Binding-site contacts:
Ligand atom C5 contacts residue TRP43 of chain 2.D at 4.2 Å (hydrophobic).
Ligand atom O3 contacts residue ALA49 of chain 2.D at 4.0 Å.
Ligand atom C3 contacts residue TRP43 of chain 2.D at 4.3 Å (hydrophobic).
Ligand atom O3 contacts residue TYR50 of chain 2.D at 4.3 Å.
Ligand atom O4 contacts residue TRP43 of chain 2.D at 3.8 Å.
Ligand atom O4 contacts residue ALA49 of chain 2.D at 3.5 Å.
Ligand atom O1 contacts residue TRP43 of chain 2.D at 3.6 Å.

Sequence of chain 2.D:
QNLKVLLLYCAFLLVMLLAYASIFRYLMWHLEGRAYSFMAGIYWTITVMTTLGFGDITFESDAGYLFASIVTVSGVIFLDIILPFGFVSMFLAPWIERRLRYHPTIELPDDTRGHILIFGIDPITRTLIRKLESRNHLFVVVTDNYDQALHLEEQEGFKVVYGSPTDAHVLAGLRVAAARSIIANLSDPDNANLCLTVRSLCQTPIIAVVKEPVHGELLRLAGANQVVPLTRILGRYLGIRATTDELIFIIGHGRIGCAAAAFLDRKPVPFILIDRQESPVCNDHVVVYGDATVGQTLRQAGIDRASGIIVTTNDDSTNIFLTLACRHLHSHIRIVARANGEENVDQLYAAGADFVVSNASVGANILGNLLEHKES

The protein below binds the small molecule below.
Small molecule (SMILES): OC[C@H]1O[C@H](O)[C@H](O)[C@@H](O)[C@@H]1O